Binding-site contacts:
Ligand atom NZ contacts residue GLU105 of chain 1.A at 3.8 Å.
Ligand atom C contacts residue GLN166 of chain 1.A at 3.5 Å.
Ligand atom CG contacts residue VAL184 of chain 1.A at 3.8 Å (hydrophobic).
Ligand atom C contacts residue LYS104 of chain 1.A at 3.7 Å.
Ligand atom CD1 contacts residue LEU159 of chain 1.A at 3.7 Å (hydrophobic).
Ligand atom O contacts residue GLN166 of chain 1.A at 2.5 Å (h-bond).
Ligand atom CD contacts residue GLU105 of chain 1.A at 3.6 Å.
Ligand atom CA contacts residue GLU105 of chain 1.A at 3.8 Å.
Ligand atom OH contacts residue PHE187 of chain 1.A at 3.8 Å.
Ligand atom CA contacts residue GLN166 of chain 1.A at 3.0 Å.
Ligand atom OH contacts residue HIS186 of chain 1.A at 2.6 Å (h-bond).
Ligand atom CB contacts residue TRP180 of chain 1.A at 3.5 Å (hydrophobic).
Ligand atom OD2 contacts residue LYS104 of chain 1.A at 3.5 Å (salt-bridge).
Ligand atom CE1 contacts residue PHE187 of chain 1.A at 3.2 Å (hydrophobic).
Ligand atom CZ contacts residue VAL184 of chain 1.A at 3.6 Å (hydrophobic).
Ligand atom N contacts residue VAL106 of chain 1.A at 3.1 Å (h-bond).
Ligand atom OD1 contacts residue LYS104 of chain 1.A at 2.2 Å (salt-bridge).
Ligand atom CD2 contacts residue GLN166 of chain 1.A at 3.4 Å.
Ligand atom OD1 contacts residue GLN169 of chain 1.C at 2.9 Å (h-bond).
Ligand atom CG contacts residue GLN166 of chain 1.A at 3.8 Å.
Ligand atom CG contacts residue LYS104 of chain 1.A at 3.1 Å.
Ligand atom CG contacts residue GLN169 of chain 1.C at 2.6 Å.
Ligand atom OD2 contacts residue GLN169 of chain 1.C at 1.6 Å (h-bond).
Ligand atom N contacts residue TRP180 of chain 1.A at 3.4 Å.
Ligand atom O contacts residue GLN169 of chain 1.C at 3.4 Å (h-bond).
Ligand atom CD2 contacts residue VAL184 of chain 1.A at 3.3 Å (hydrophobic).
Ligand atom C contacts residue GLN166 of chain 1.A at 3.3 Å.
Ligand atom O contacts residue GLU105 of chain 1.A at 3.4 Å.
Ligand atom CA contacts residue LYS104 of chain 1.A at 3.4 Å.
Ligand atom O contacts residue VAL106 of chain 1.A at 2.8 Å (h-bond).
Ligand atom N contacts residue LYS104 of chain 1.A at 3.1 Å (salt-bridge).
Ligand atom CB contacts residue GLN166 of chain 1.A at 3.4 Å.
Ligand atom CE1 contacts residue HIS186 of chain 1.A at 3.7 Å.
Ligand atom CZ contacts residue HIS186 of chain 1.A at 3.4 Å.
Ligand atom CE2 contacts residue VAL184 of chain 1.A at 3.2 Å (hydrophobic).
Ligand atom N contacts residue GLN166 of chain 1.A at 3.2 Å (h-bond).
Ligand atom CB contacts residue PHE182 of chain 1.A at 3.4 Å (hydrophobic).
Ligand atom CE contacts residue GLU105 of chain 1.A at 2.6 Å.
Ligand atom CD1 contacts residue PHE187 of chain 1.A at 3.5 Å (hydrophobic).
Ligand atom C contacts residue TRP180 of chain 1.A at 3.7 Å (hydrophobic).

This small molecule binds to this protein.
Small molecule (SMILES): CC(C)C[C@H](NC(=O)CNC(=O)[C@H](Cc1ccc(O)cc1)NC(=O)[C@@H](N)CCCCN)C(=O)N[C@@H](CCC(N)=O)C(=O)N[C@H](C=O)CC(=O)O

Sequence of chain 1.C:
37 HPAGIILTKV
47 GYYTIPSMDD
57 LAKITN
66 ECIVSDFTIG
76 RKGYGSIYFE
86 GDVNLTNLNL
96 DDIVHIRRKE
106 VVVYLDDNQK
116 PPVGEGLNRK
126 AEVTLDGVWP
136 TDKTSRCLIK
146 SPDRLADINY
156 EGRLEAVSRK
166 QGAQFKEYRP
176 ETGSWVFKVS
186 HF

Sequence of chain 1.A:
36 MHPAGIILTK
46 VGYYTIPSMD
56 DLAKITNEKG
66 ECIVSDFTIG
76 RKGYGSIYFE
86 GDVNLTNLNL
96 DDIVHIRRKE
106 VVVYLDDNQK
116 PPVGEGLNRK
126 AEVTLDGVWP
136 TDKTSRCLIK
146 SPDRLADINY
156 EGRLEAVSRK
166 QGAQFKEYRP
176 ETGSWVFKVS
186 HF